Sequence of chain 48.D:
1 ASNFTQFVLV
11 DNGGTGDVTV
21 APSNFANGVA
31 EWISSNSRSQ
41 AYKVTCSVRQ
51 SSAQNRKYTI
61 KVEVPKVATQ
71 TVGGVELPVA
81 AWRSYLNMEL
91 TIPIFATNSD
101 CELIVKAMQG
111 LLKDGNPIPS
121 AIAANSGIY

Binding-site contacts:
Ligand atom N6 contacts residue CYS46 of chain 49.C at 3.4 Å (h-bond).
Ligand atom C3' contacts residue TYR85 of chain 49.C at 3.3 Å (hydrophobic).
Ligand atom N7 contacts residue THR45 of chain 49.C at 2.6 Å (h-bond).
Ligand atom C5' contacts residue TYR85 of chain 49.C at 3.1 Å (hydrophobic).
Ligand atom C2 contacts residue SER47 of chain 49.C at 3.0 Å.
Ligand atom OP2 contacts residue LYS57 of chain 48.D at 2.7 Å (salt-bridge).
Ligand atom OP1 contacts residue SER51 of chain 48.D at 3.3 Å.
Ligand atom OP2 contacts residue ARG49 of chain 48.D at 2.4 Å (salt-bridge).
Ligand atom OP2 contacts residue LYS57 of chain 48.D at 3.4 Å.
Ligand atom OP2 contacts residue LYS43 of chain 49.C at 3.2 Å (salt-bridge).
Ligand atom C6 contacts residue THR45 of chain 49.C at 3.5 Å.
Ligand atom C6 contacts residue TYR85 of chain 49.C at 3.5 Å (hydrophobic).
Ligand atom N1 contacts residue TYR85 of chain 49.C at 3.6 Å.
Ligand atom O2' contacts residue GLU63 of chain 49.C at 3.0 Å (salt-bridge).
Ligand atom C2' contacts residue GLU63 of chain 49.C at 3.5 Å.
Ligand atom OP1 contacts residue ASN55 of chain 48.D at 3.3 Å (h-bond).
Ligand atom N6 contacts residue THR59 of chain 49.C at 2.9 Å (h-bond).
Ligand atom P contacts residue SER51 of chain 48.D at 3.4 Å.
Ligand atom P contacts residue TYR85 of chain 49.C at 3.5 Å.
Ligand atom N6 contacts residue THR45 of chain 49.C at 2.9 Å (h-bond).
Ligand atom C4 contacts residue TYR85 of chain 49.C at 3.5 Å (hydrophobic).
Ligand atom N1 contacts residue SER47 of chain 49.C at 2.7 Å (h-bond).
Ligand atom C2' contacts residue TYR85 of chain 49.C at 3.4 Å (hydrophobic).
Ligand atom OP1 contacts residue SER51 of chain 48.D at 2.7 Å (h-bond).
Ligand atom C5 contacts residue THR45 of chain 49.C at 3.3 Å.
Ligand atom OP1 contacts residue ARG49 of chain 48.D at 2.5 Å (salt-bridge).
Ligand atom O3' contacts residue SER51 of chain 48.D at 3.5 Å (h-bond).
Ligand atom OP2 contacts residue ASN55 of chain 48.D at 3.2 Å (h-bond).
Ligand atom P contacts residue ARG49 of chain 48.D at 2.9 Å.
Ligand atom C4' contacts residue TYR85 of chain 49.C at 3.3 Å (hydrophobic).
Ligand atom OP2 contacts residue TYR85 of chain 49.C at 2.5 Å (h-bond).
Ligand atom C5' contacts residue SER51 of chain 48.D at 3.5 Å.
Ligand atom C5 contacts residue TYR85 of chain 49.C at 3.5 Å (hydrophobic).
Ligand atom O4' contacts residue LYS61 of chain 49.C at 3.1 Å (salt-bridge).
Ligand atom N1 contacts residue THR59 of chain 49.C at 3.6 Å.
Ligand atom OP1 contacts residue SER52 of chain 48.D at 3.0 Å.
Ligand atom OP2 contacts residue SER51 of chain 48.D at 3.2 Å (h-bond).
Ligand atom O3' contacts residue TYR85 of chain 49.C at 3.6 Å.
Ligand atom O2 contacts residue ASN87 of chain 49.C at 3.2 Å (h-bond).
Ligand atom O2' contacts residue TYR85 of chain 49.C at 3.5 Å.

This small molecule binds to this protein.
Small molecule (SMILES): Nc1ccn([C@@H]2O[C@H](CO[P](=O)(O)O[C@H]3[C@@H](O)[C@H](n4ccc(N)nc4=O)O[C@@H]3CO[P](=O)(O)O[C@H]3[C@@H](O)[C@H](n4cnc5c(N)ncnc54)O[C@@H]3CO[P](=O)(O)O[C@H]3[C@@H](O)[C@H](n4ccc(N)nc4=O)O[C@@H]3CO[P](=O)(O)O[C@H]3[C@@H](O)[C@H](n4ccc(=O)[nH]c4=O)O[C@@H]3CO[P](=O)(O)O[C@H]3[C@@H](O)[C@H](n4cnc5c(N)ncnc54)O[C@@H]3CO[P](=O)(O)O[C@H]3[C@@H](O)[C@H](n4cnc5c(=O)nc(N)[nH]c54)O[C@@H]3CO[P](=O)(O)O[C@H]3[C@@H](O)[C@H](n4cnc5c(=O)nc(N)[nH]c54)O[C@@H]3CO)[C@@H](O)[C@H]2O)c(=O)n1

Sequence of chain 49.C:
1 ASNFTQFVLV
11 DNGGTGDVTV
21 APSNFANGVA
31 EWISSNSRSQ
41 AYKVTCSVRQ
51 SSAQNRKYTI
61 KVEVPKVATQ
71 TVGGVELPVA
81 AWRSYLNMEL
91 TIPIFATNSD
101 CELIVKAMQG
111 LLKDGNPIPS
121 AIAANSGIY